This small molecule binds to this protein.
Small molecule (SMILES): CC(=O)N[C@@H]1[C@@H](O)[C@H](O)[C@@H](CO)O[C@H]1O

Sequence of chain 1.D:
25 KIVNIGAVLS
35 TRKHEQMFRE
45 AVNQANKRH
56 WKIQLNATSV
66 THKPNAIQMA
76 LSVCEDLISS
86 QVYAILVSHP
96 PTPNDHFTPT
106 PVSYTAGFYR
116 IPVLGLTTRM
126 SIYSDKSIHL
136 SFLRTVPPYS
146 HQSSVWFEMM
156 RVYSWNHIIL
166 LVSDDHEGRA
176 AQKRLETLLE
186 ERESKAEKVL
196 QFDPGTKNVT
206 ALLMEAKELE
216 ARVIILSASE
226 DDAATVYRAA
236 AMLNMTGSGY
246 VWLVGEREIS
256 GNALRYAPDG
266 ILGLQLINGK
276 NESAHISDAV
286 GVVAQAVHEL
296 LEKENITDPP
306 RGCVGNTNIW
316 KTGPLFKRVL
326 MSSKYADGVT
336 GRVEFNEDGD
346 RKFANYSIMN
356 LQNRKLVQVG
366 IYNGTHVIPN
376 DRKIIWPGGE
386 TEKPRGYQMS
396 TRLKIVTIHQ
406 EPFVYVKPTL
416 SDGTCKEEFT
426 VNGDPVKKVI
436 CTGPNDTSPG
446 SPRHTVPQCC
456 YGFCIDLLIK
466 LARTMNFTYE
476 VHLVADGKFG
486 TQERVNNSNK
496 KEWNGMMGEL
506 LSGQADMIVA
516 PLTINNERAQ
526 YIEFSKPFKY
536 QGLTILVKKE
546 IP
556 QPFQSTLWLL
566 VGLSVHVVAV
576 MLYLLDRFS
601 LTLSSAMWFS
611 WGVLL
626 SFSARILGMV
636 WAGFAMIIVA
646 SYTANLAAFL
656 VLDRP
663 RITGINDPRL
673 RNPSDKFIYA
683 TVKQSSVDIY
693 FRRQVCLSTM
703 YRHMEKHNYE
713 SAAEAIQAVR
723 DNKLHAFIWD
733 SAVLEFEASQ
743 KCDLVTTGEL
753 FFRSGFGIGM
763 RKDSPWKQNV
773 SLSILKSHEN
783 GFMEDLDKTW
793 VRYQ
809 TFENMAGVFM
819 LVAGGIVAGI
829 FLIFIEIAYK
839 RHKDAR

Binding-site contacts:
Ligand atom O5 contacts residue THR205 of chain 1.D at 4.5 Å.
Ligand atom N2 contacts residue ASN203 of chain 1.D at 2.9 Å (h-bond).
Ligand atom C7 contacts residue ASN203 of chain 1.D at 3.2 Å.
Ligand atom O7 contacts residue ASN203 of chain 1.D at 3.2 Å (h-bond).
Ligand atom C1 contacts residue THR205 of chain 1.D at 3.9 Å.
Ligand atom C2 contacts residue ASN203 of chain 1.D at 2.5 Å.
Ligand atom C3 contacts residue ASN203 of chain 1.D at 3.8 Å.
Ligand atom C8 contacts residue ASN203 of chain 1.D at 4.1 Å.
Ligand atom C5 contacts residue ASN203 of chain 1.D at 3.7 Å.
Ligand atom C4 contacts residue ASN203 of chain 1.D at 4.2 Å.
Ligand atom C1 contacts residue ASN203 of chain 1.D at 1.4 Å.
Ligand atom O5 contacts residue ASN203 of chain 1.D at 2.4 Å (h-bond).